Binding-site contacts:
Ligand atom C1 contacts residue GLU340 of chain 1.A at 1.4 Å.
Ligand atom C6 contacts residue GLU340 of chain 1.A at 2.5 Å.
Ligand atom C4 contacts residue ASN396 of chain 1.A at 4.1 Å.
Ligand atom O2 contacts residue GLU340 of chain 1.A at 2.5 Å (salt-bridge).
Ligand atom C4 contacts residue GLU340 of chain 1.A at 4.0 Å.
Ligand atom C5 contacts residue ASN396 of chain 1.A at 3.8 Å.
Ligand atom C3 contacts residue GLU340 of chain 1.A at 3.8 Å.
Ligand atom O5 contacts residue ASN396 of chain 1.A at 3.6 Å.
Ligand atom C3 contacts residue TRP381 of chain 1.A at 4.1 Å (hydrophobic).
Ligand atom C3 contacts residue ASP127 of chain 1.A at 3.6 Å.
Ligand atom O4 contacts residue ASP127 of chain 1.A at 2.2 Å (salt-bridge).
Ligand atom C4 contacts residue TRP381 of chain 1.A at 3.0 Å (hydrophobic).
Ligand atom O4 contacts residue TRP381 of chain 1.A at 3.4 Å (h-bond).
Ligand atom C5 contacts residue TRP381 of chain 1.A at 3.7 Å (hydrophobic).
Ligand atom C6 contacts residue CYS342 of chain 1.A at 3.7 Å (hydrophobic).
Ligand atom C6 contacts residue TYR313 of chain 1.A at 4.0 Å (hydrophobic).
Ligand atom C4 contacts residue ASP127 of chain 1.A at 3.6 Å.
Ligand atom O2 contacts residue GLU235 of chain 1.A at 3.8 Å.
Ligand atom O4 contacts residue ASN396 of chain 1.A at 3.2 Å (h-bond).
Ligand atom O4 contacts residue PHE128 of chain 1.A at 3.4 Å.
Ligand atom O2 contacts residue TRP179 of chain 1.A at 3.6 Å.
Ligand atom C1 contacts residue TRP381 of chain 1.A at 3.9 Å (hydrophobic).
Ligand atom C3 contacts residue TRP179 of chain 1.A at 3.8 Å (hydrophobic).
Ligand atom O3 contacts residue TRP179 of chain 1.A at 2.7 Å (h-bond).
Ligand atom O3 contacts residue ASP127 of chain 1.A at 3.0 Å (salt-bridge).
Ligand atom C2 contacts residue ASN234 of chain 1.A at 4.1 Å.
Ligand atom O3 contacts residue PHE246 of chain 1.A at 4.0 Å.
Ligand atom C3 contacts residue PHE246 of chain 1.A at 3.9 Å (hydrophobic).
Ligand atom O6 contacts residue TYR313 of chain 1.A at 2.9 Å.
Ligand atom O3 contacts residue TRP381 of chain 1.A at 3.3 Å.
Ligand atom C2 contacts residue GLU340 of chain 1.A at 2.5 Å.
Ligand atom O2 contacts residue ASN234 of chain 1.A at 2.9 Å (h-bond).
Ligand atom C6 contacts residue TRP381 of chain 1.A at 4.1 Å (hydrophobic).
Ligand atom O6 contacts residue GLU340 of chain 1.A at 3.0 Å (salt-bridge).
Ligand atom O5 contacts residue VAL398 of chain 1.A at 4.0 Å.
Ligand atom C5 contacts residue GLU340 of chain 1.A at 3.8 Å.
Ligand atom O5 contacts residue CYS342 of chain 1.A at 3.5 Å (h-bond).
Ligand atom O6 contacts residue GLU235 of chain 1.A at 4.0 Å.
Ligand atom C2 contacts residue GLU235 of chain 1.A at 4.1 Å.
Ligand atom O5 contacts residue TRP381 of chain 1.A at 3.6 Å (h-bond).

Sequence of chain 1.A:
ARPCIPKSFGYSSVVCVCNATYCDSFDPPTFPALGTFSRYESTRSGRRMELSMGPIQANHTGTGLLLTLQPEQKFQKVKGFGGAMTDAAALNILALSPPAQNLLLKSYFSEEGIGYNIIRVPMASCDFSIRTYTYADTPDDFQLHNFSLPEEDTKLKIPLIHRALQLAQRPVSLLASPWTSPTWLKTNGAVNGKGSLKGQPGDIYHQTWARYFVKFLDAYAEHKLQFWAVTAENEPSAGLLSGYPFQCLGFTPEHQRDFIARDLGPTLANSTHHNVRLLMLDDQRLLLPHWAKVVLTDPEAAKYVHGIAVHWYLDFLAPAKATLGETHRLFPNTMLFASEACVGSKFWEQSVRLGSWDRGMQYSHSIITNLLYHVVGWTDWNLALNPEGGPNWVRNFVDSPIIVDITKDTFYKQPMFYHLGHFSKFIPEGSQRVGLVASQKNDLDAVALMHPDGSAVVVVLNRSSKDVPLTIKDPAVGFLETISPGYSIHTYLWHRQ

This protein binds this small molecule.
Small molecule (SMILES): OC1C(O)C(O)C(O)C(O)C1O